Sequence of chain 1.A:
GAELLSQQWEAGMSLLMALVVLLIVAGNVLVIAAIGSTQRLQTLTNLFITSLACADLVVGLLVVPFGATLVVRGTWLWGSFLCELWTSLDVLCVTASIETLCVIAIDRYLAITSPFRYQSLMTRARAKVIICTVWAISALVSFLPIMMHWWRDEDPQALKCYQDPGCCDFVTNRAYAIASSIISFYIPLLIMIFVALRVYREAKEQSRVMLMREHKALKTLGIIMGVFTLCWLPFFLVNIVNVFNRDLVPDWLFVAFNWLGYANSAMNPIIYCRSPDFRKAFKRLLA

Binding-site contacts:
Ligand atom C35 contacts residue ARG175 of chain 1.A at 3.3 Å.
Ligand atom O34 contacts residue VAL256 of chain 1.A at 4.5 Å.
Ligand atom C27 contacts residue VAL256 of chain 1.A at 4.2 Å (hydrophobic).
Ligand atom C12 contacts residue 2CV1 of chain 1.K at 4.0 Å.
Ligand atom C15 contacts residue PHE257 of chain 1.A at 4.1 Å (hydrophobic).
Ligand atom C30 contacts residue ARG175 of chain 1.A at 3.6 Å.
Ligand atom O34 contacts residue ARG175 of chain 1.A at 4.2 Å.
Ligand atom C21 contacts residue ARG175 of chain 1.A at 4.5 Å.
Ligand atom N33 contacts residue ARG175 of chain 1.A at 3.7 Å.
Ligand atom C24 contacts residue ARG175 of chain 1.A at 3.9 Å.
Ligand atom O34 contacts residue PHE257 of chain 1.A at 3.6 Å.
Ligand atom C18 contacts residue PHE257 of chain 1.A at 3.8 Å (hydrophobic).
Ligand atom C12 contacts residue PHE257 of chain 1.A at 4.0 Å (hydrophobic).
Ligand atom C27 contacts residue ARG175 of chain 1.A at 3.0 Å.
Ligand atom C9 contacts residue 2CV1 of chain 1.K at 3.8 Å.
Ligand atom C24 contacts residue VAL256 of chain 1.A at 3.6 Å (hydrophobic).

The small molecule below binds the protein below.
Small molecule (SMILES): CCCCCCCCCC(=O)N(CCO)C[C@@H](O)[C@@H](O)[C@@H](O)[C@@H](O)CO